Binding-site contacts:
Ligand atom C3 contacts residue ASN1134 of chain 1.B at 3.8 Å.
Ligand atom N2 contacts residue ASN1134 of chain 1.B at 2.9 Å (h-bond).
Ligand atom C7 contacts residue ASN1134 of chain 1.B at 3.4 Å.
Ligand atom O7 contacts residue ASN1134 of chain 1.B at 3.5 Å (h-bond).
Ligand atom C1 contacts residue ASN1134 of chain 1.B at 1.4 Å.
Ligand atom O5 contacts residue ASN1134 of chain 1.B at 2.4 Å (h-bond).
Ligand atom C8 contacts residue ASN1134 of chain 1.B at 4.5 Å.
Ligand atom C5 contacts residue ASN1134 of chain 1.B at 3.7 Å.
Ligand atom C2 contacts residue ASN1134 of chain 1.B at 2.5 Å.
Ligand atom C4 contacts residue ASN1134 of chain 1.B at 4.2 Å.

Sequence of chain 1.B:
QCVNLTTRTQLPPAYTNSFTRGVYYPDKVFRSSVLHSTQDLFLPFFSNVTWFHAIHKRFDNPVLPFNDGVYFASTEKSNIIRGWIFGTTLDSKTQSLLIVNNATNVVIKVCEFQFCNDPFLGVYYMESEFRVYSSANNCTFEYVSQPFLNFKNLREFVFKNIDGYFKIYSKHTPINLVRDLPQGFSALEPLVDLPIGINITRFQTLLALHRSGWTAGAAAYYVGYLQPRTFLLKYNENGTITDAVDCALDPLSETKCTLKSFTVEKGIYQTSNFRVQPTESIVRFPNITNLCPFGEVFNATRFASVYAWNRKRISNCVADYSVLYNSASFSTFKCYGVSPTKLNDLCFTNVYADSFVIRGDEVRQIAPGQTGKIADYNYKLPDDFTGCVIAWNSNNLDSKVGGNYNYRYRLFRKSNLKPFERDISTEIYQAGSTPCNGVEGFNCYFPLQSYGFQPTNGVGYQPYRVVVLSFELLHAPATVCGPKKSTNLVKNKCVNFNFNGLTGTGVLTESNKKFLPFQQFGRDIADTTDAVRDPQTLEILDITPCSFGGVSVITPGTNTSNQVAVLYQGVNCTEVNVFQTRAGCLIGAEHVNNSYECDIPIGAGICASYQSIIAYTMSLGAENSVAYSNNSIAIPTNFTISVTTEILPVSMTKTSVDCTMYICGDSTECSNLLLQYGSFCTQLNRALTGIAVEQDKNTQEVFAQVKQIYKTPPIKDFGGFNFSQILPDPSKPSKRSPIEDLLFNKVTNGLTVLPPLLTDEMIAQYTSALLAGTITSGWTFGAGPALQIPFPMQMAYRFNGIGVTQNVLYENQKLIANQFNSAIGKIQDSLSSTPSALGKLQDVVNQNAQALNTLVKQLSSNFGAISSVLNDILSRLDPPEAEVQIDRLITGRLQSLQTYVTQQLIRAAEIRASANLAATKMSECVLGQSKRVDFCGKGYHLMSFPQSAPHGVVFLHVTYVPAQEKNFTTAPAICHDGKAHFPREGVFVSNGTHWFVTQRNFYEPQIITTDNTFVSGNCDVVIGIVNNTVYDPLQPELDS

A small-molecule ligand and the protein it binds are described below.
Small molecule (SMILES): CC(=O)N[C@H]1[C@H](O[C@H]2[C@H](O)[C@@H](NC(C)=O)CO[C@@H]2CO)O[C@H](CO)[C@@H](O)[C@@H]1O